Binding-site contacts:
Ligand atom N1 contacts residue TRP87 of chain 4.A at 3.5 Å.
Ligand atom C3R contacts residue ARG11 of chain 4.A at 3.5 Å.
Ligand atom O3P contacts residue ARG11 of chain 4.A at 3.2 Å (salt-bridge).
Ligand atom O3R contacts residue SER39 of chain 4.A at 2.8 Å (h-bond).
Ligand atom N7 contacts residue ASP80 of chain 4.A at 3.2 Å.
Ligand atom C1R contacts residue ASP80 of chain 4.A at 3.8 Å.
Ligand atom O1P contacts residue GLY10 of chain 4.A at 3.6 Å.
Ligand atom O2R contacts residue ASP80 of chain 4.A at 2.9 Å (salt-bridge).
Ligand atom C6 contacts residue TRP87 of chain 4.A at 3.7 Å (hydrophobic).
Ligand atom O3R contacts residue ARG11 of chain 4.A at 3.0 Å.
Ligand atom C7 contacts residue TRP87 of chain 4.A at 3.4 Å (hydrophobic).
Ligand atom C4 contacts residue ASN84 of chain 4.A at 3.3 Å.
Ligand atom C6 contacts residue VAL108 of chain 4.A at 3.7 Å (hydrophobic).
Ligand atom O7 contacts residue TRP87 of chain 4.A at 3.8 Å.
Ligand atom N7 contacts residue TRP87 of chain 4.A at 3.4 Å.
Ligand atom O4R contacts residue TRP87 of chain 4.A at 3.7 Å.
Ligand atom C2 contacts residue ASP80 of chain 4.A at 3.6 Å.
Ligand atom O1P contacts residue ARG11 of chain 4.A at 3.1 Å (salt-bridge).
Ligand atom C5 contacts residue LEU107 of chain 4.A at 3.5 Å (hydrophobic).
Ligand atom C7 contacts residue ASN84 of chain 4.A at 3.8 Å.
Ligand atom C5 contacts residue TRP87 of chain 4.A at 3.7 Å (hydrophobic).
Ligand atom C3R contacts residue SER39 of chain 4.A at 3.6 Å.
Ligand atom O3R contacts residue ASP80 of chain 4.A at 3.8 Å.
Ligand atom C7 contacts residue ILE81 of chain 4.A at 3.4 Å (hydrophobic).
Ligand atom O2R contacts residue SER39 of chain 4.A at 2.9 Å (h-bond).
Ligand atom C1R contacts residue TRP87 of chain 4.A at 3.8 Å (hydrophobic).
Ligand atom O5R contacts residue ARG11 of chain 4.A at 3.5 Å (salt-bridge).
Ligand atom C4 contacts residue LEU107 of chain 4.A at 3.8 Å (hydrophobic).
Ligand atom O7 contacts residue ILE81 of chain 4.A at 3.0 Å (h-bond).
Ligand atom O5R contacts residue GLY10 of chain 4.A at 3.8 Å.
Ligand atom C2R contacts residue SER39 of chain 4.A at 3.8 Å.
Ligand atom C2 contacts residue TRP87 of chain 4.A at 3.3 Å (hydrophobic).
Ligand atom C4R contacts residue VAL9 of chain 4.A at 3.7 Å (hydrophobic).
Ligand atom C3 contacts residue TRP87 of chain 4.A at 3.5 Å (hydrophobic).
Ligand atom O3R contacts residue GLY38 of chain 4.A at 3.0 Å.
Ligand atom O4R contacts residue VAL9 of chain 4.A at 3.7 Å.
Ligand atom N7 contacts residue ILE81 of chain 4.A at 2.7 Å (h-bond).
Ligand atom C4 contacts residue TRP87 of chain 4.A at 3.6 Å (hydrophobic).
Ligand atom O7 contacts residue ASN84 of chain 4.A at 2.9 Å (h-bond).
Ligand atom O2P contacts residue ASN105 of chain 4.A at 3.2 Å (h-bond).

Sequence of chain 4.A:
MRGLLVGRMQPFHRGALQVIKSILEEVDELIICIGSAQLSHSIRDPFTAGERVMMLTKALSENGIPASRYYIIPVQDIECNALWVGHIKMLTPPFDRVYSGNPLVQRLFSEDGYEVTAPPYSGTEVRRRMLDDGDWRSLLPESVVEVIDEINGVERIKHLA

A protein and the small-molecule ligand that binds it are described below.
Small molecule (SMILES): NC(=O)c1ccc[n+]([C@@H]2O[C@H](COP(=O)(O)O)[C@@H](O)[C@H]2O)c1